The small molecule below binds the protein below.
Small molecule (SMILES): C[C@@H](c1c[nH]c2ccccc12)[C@H](N)C(=O)O

Sequence of chain 1.C:
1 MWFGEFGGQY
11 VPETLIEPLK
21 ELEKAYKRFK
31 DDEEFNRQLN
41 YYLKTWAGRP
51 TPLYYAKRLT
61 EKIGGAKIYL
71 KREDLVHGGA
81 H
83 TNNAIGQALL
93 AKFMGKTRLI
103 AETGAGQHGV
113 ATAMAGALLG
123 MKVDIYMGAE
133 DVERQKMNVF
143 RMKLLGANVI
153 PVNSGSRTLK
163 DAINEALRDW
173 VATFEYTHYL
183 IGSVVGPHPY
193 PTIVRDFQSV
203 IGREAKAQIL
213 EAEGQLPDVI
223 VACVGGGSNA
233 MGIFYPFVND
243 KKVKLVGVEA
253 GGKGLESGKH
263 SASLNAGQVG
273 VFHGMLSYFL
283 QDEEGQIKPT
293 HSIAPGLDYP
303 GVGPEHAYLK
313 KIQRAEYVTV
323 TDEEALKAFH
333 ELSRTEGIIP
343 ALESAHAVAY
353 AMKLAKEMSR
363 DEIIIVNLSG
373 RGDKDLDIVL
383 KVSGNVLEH

Binding-site contacts:
Ligand atom OXT contacts residue GLY106 of chain 1.C at 2.8 Å (h-bond).
Ligand atom CAG contacts residue LLP82 of chain 1.C at 3.4 Å.
Ligand atom OXT contacts residue ALA107 of chain 1.C at 3.5 Å (h-bond).
Ligand atom CZ3 contacts residue SER185 of chain 1.C at 3.8 Å.
Ligand atom CE3 contacts residue TYR301 of chain 1.C at 3.8 Å (hydrophobic).
Ligand atom C contacts residue GLY106 of chain 1.C at 3.7 Å.
Ligand atom CH2 contacts residue TYR301 of chain 1.C at 3.7 Å (hydrophobic).
Ligand atom CD1 contacts residue HIS110 of chain 1.C at 3.6 Å.
Ligand atom C contacts residue ALA107 of chain 1.C at 3.5 Å (hydrophobic).
Ligand atom C contacts residue GLN109 of chain 1.C at 3.9 Å.
Ligand atom CH2 contacts residue SER185 of chain 1.C at 3.9 Å.
Ligand atom NE1 contacts residue GLY184 of chain 1.C at 4.0 Å.
Ligand atom CA contacts residue ALA107 of chain 1.C at 3.8 Å (hydrophobic).
Ligand atom CD2 contacts residue LEU161 of chain 1.C at 4.0 Å (hydrophobic).
Ligand atom CZ2 contacts residue GLU104 of chain 1.C at 3.3 Å.
Ligand atom C contacts residue GLY108 of chain 1.C at 3.9 Å.
Ligand atom N contacts residue LEU161 of chain 1.C at 3.5 Å.
Ligand atom NE1 contacts residue GLU104 of chain 1.C at 2.7 Å (salt-bridge).
Ligand atom CB contacts residue LLP82 of chain 1.C at 3.6 Å.
Ligand atom CH2 contacts residue VAL187 of chain 1.C at 3.7 Å (hydrophobic).
Ligand atom O contacts residue GLN109 of chain 1.C at 3.0 Å (h-bond).
Ligand atom O contacts residue ALA107 of chain 1.C at 3.5 Å.
Ligand atom CAG contacts residue GLY298 of chain 1.C at 3.0 Å.
Ligand atom CZ3 contacts residue TYR301 of chain 1.C at 3.2 Å (hydrophobic).
Ligand atom C contacts residue THR105 of chain 1.C at 3.4 Å.
Ligand atom O contacts residue THR105 of chain 1.C at 3.6 Å (h-bond).
Ligand atom N contacts residue GLY106 of chain 1.C at 3.6 Å.
Ligand atom O contacts residue GLY108 of chain 1.C at 3.7 Å.
Ligand atom OXT contacts residue THR105 of chain 1.C at 2.6 Å (h-bond).
Ligand atom CD1 contacts residue GLU104 of chain 1.C at 3.9 Å.
Ligand atom O contacts residue HIS110 of chain 1.C at 2.9 Å (h-bond).
Ligand atom C contacts residue LLP82 of chain 1.C at 4.1 Å.
Ligand atom OXT contacts residue GLY108 of chain 1.C at 3.8 Å.
Ligand atom OXT contacts residue HIS110 of chain 1.C at 3.8 Å.
Ligand atom O contacts residue LLP82 of chain 1.C at 3.5 Å.
Ligand atom CZ3 contacts residue GLY228 of chain 1.C at 4.1 Å.
Ligand atom C contacts residue HIS110 of chain 1.C at 3.7 Å.
Ligand atom CE2 contacts residue GLU104 of chain 1.C at 3.4 Å.
Ligand atom N contacts residue ALA107 of chain 1.C at 3.4 Å (h-bond).
Ligand atom CE3 contacts residue SER185 of chain 1.C at 4.0 Å.